Sequence of chain 1.C:
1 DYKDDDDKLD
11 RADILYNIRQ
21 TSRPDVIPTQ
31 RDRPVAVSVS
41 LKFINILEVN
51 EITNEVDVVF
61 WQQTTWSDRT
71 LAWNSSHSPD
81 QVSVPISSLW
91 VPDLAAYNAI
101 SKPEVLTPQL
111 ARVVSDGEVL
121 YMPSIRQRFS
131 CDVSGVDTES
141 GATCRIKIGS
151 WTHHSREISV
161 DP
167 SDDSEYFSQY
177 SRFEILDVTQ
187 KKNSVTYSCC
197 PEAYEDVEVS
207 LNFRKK

Binding-site contacts:
Ligand atom C4 contacts residue LEU120 of chain 1.D at 3.9 Å (hydrophobic).
Ligand atom C5 contacts residue TRP151 of chain 1.C at 3.9 Å (hydrophobic).
Ligand atom C3 contacts residue TYR200 of chain 1.C at 3.6 Å (hydrophobic).
Ligand atom F13 contacts residue LEU120 of chain 1.D at 3.5 Å.
Ligand atom C7 contacts residue CYS195 of chain 1.C at 4.2 Å (hydrophobic).
Ligand atom C8 contacts residue TYR193 of chain 1.C at 4.2 Å (hydrophobic).
Ligand atom C4 contacts residue ARG112 of chain 1.D at 4.1 Å.
Ligand atom C8 contacts residue TRP151 of chain 1.C at 3.9 Å (hydrophobic).
Ligand atom N1 contacts residue THR152 of chain 1.C at 3.9 Å.
Ligand atom C7 contacts residue TRP61 of chain 1.D at 4.2 Å (hydrophobic).
Ligand atom C10 contacts residue TYR200 of chain 1.C at 3.3 Å (hydrophobic).
Ligand atom C8 contacts residue TYR97 of chain 1.C at 4.0 Å (hydrophobic).
Ligand atom C5 contacts residue MET122 of chain 1.D at 4.2 Å (hydrophobic).
Ligand atom C10 contacts residue TYR193 of chain 1.C at 4.1 Å (hydrophobic).
Ligand atom F13 contacts residue ARG112 of chain 1.D at 3.1 Å.
Ligand atom C7 contacts residue TRP151 of chain 1.C at 4.3 Å (hydrophobic).
Ligand atom C10 contacts residue TYR97 of chain 1.C at 4.0 Å (hydrophobic).
Ligand atom N1 contacts residue TRP151 of chain 1.C at 3.5 Å (h-bond).
Ligand atom C7 contacts residue MET122 of chain 1.D at 3.9 Å (hydrophobic).
Ligand atom C4 contacts residue TYR200 of chain 1.C at 4.0 Å (hydrophobic).
Ligand atom C2 contacts residue CYS195 of chain 1.C at 4.3 Å (hydrophobic).
Ligand atom C1 contacts residue MET122 of chain 1.D at 3.8 Å (hydrophobic).
Ligand atom F13 contacts residue CYS196 of chain 1.C at 4.3 Å.
Ligand atom C10 contacts residue TRP151 of chain 1.C at 3.5 Å (hydrophobic).
Ligand atom F13 contacts residue TYR200 of chain 1.C at 3.6 Å.
Ligand atom C9 contacts residue TYR97 of chain 1.C at 3.2 Å (hydrophobic).
Ligand atom N2 contacts residue TYR97 of chain 1.C at 4.1 Å.
Ligand atom C8 contacts residue TRP61 of chain 1.D at 3.6 Å (hydrophobic).
Ligand atom C3 contacts residue TRP151 of chain 1.C at 3.7 Å (hydrophobic).
Ligand atom C4 contacts residue TRP151 of chain 1.C at 4.0 Å (hydrophobic).
Ligand atom N2 contacts residue TRP151 of chain 1.C at 3.1 Å (h-bond).
Ligand atom C5 contacts residue THR152 of chain 1.C at 3.7 Å.
Ligand atom C3 contacts residue CYS195 of chain 1.C at 4.0 Å (hydrophobic).
Ligand atom C6 contacts residue TRP151 of chain 1.C at 3.8 Å (hydrophobic).
Ligand atom C3 contacts residue CYS196 of chain 1.C at 3.9 Å (hydrophobic).
Ligand atom N1 contacts residue MET122 of chain 1.D at 3.6 Å.
Ligand atom C1 contacts residue TRP151 of chain 1.C at 3.2 Å (hydrophobic).
Ligand atom C9 contacts residue TRP151 of chain 1.C at 3.8 Å (hydrophobic).
Ligand atom C6 contacts residue CYS195 of chain 1.C at 3.9 Å (hydrophobic).
Ligand atom C2 contacts residue TRP151 of chain 1.C at 3.3 Å (hydrophobic).

Sequence of chain 1.D:
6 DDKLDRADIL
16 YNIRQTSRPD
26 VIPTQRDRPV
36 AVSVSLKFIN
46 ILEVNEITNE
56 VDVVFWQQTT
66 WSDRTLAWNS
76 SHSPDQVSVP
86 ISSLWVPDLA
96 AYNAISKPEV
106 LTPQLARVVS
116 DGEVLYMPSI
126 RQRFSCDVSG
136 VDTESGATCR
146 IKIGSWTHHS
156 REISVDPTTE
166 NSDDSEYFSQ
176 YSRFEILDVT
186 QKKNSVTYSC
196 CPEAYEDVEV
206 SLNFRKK

This protein binds this small molecule.
Small molecule (SMILES): CN1CCC[C@H]1c1cncc(F)c1